The protein below binds the small molecule below.
Small molecule (SMILES): CC(=O)N[C@H]1[C@H](O[C@H]2[C@H](O)[C@@H](NC(C)=O)CO[C@@H]2CO)O[C@H](CO)[C@@H](O[C@@H]2O[C@H](CO)[C@@H](O)[C@H](O[C@H]3O[C@H](CO)[C@@H](O)[C@H](O)[C@@H]3O)[C@@H]2O)[C@@H]1O

Sequence of chain 1.D:
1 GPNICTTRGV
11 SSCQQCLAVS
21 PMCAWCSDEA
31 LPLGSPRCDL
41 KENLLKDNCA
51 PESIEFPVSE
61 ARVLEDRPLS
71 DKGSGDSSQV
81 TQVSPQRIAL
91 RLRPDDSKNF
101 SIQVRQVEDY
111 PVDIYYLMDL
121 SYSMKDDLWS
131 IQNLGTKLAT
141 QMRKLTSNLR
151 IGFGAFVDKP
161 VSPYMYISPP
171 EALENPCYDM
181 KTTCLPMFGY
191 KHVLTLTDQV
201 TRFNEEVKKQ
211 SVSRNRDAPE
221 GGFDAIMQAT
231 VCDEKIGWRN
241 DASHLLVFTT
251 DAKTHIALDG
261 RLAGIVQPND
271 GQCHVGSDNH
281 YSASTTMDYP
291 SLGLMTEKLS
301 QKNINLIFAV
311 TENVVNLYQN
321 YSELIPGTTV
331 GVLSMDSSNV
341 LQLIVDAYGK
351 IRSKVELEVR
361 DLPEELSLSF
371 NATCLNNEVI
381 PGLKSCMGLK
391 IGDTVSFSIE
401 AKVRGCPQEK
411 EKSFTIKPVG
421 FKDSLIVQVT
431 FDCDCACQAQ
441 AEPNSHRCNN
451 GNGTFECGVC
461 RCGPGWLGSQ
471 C

Binding-site contacts:
Ligand atom C4 contacts residue SO41 of chain 1.JA at 3.4 Å.
Ligand atom C6 contacts residue ARG281 of chain 1.C at 3.6 Å.
Ligand atom O6 contacts residue ARG281 of chain 1.C at 3.6 Å (salt-bridge).
Ligand atom C6 contacts residue ARG281 of chain 1.C at 3.9 Å.
Ligand atom C7 contacts residue ASN320 of chain 1.D at 3.2 Å.
Ligand atom C6 contacts residue SO41 of chain 1.JA at 3.8 Å.
Ligand atom C8 contacts residue LEU317 of chain 1.D at 3.6 Å (hydrophobic).
Ligand atom O5 contacts residue ASN320 of chain 1.D at 2.4 Å (h-bond).
Ligand atom C5 contacts residue SO41 of chain 1.JA at 4.4 Å.
Ligand atom C2 contacts residue ASN320 of chain 1.D at 2.3 Å.
Ligand atom C8 contacts residue ASN316 of chain 1.D at 3.8 Å.
Ligand atom N2 contacts residue ASN316 of chain 1.D at 3.9 Å.
Ligand atom N2 contacts residue ASN320 of chain 1.D at 2.7 Å (h-bond).
Ligand atom O3 contacts residue SO41 of chain 1.JA at 3.9 Å.
Ligand atom O7 contacts residue MET285 of chain 1.C at 4.0 Å.
Ligand atom C1 contacts residue ASN320 of chain 1.D at 1.4 Å.
Ligand atom O7 contacts residue ASN320 of chain 1.D at 3.4 Å (h-bond).
Ligand atom C1 contacts residue ASN316 of chain 1.D at 4.1 Å.
Ligand atom O2 contacts residue SO41 of chain 1.JA at 4.2 Å.
Ligand atom O6 contacts residue ARG281 of chain 1.C at 4.0 Å.
Ligand atom C7 contacts residue LEU317 of chain 1.D at 4.4 Å (hydrophobic).
Ligand atom C4 contacts residue ASN320 of chain 1.D at 4.2 Å.
Ligand atom O6 contacts residue SO41 of chain 1.JA at 4.5 Å.
Ligand atom C8 contacts residue ASN320 of chain 1.D at 4.3 Å.
Ligand atom C8 contacts residue TRP262 of chain 1.C at 4.3 Å (hydrophobic).
Ligand atom C3 contacts residue SO41 of chain 1.JA at 4.2 Å.
Ligand atom O4 contacts residue SO41 of chain 1.JA at 3.3 Å (h-bond).
Ligand atom C5 contacts residue ASN320 of chain 1.D at 3.6 Å.
Ligand atom O7 contacts residue TRP262 of chain 1.C at 4.2 Å.
Ligand atom C7 contacts residue ASN316 of chain 1.D at 4.1 Å.
Ligand atom C3 contacts residue ASN320 of chain 1.D at 3.7 Å.

Sequence of chain 1.C:
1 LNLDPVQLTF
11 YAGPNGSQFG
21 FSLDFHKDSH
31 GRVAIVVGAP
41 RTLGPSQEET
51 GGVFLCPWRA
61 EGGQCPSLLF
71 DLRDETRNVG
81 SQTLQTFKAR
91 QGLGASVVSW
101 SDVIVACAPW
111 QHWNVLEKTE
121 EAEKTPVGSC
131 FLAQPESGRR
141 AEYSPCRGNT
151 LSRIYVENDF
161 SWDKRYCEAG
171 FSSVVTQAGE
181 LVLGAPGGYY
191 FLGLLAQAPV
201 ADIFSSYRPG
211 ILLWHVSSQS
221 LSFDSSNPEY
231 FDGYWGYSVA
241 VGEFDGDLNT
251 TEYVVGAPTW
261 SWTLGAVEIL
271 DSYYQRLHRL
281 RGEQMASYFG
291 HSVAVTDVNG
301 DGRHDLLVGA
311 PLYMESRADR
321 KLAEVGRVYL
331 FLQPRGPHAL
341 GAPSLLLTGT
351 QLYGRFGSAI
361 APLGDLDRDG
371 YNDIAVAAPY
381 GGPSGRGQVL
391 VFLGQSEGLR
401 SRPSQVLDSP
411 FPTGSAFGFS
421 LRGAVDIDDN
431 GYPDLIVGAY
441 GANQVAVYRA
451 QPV